A small-molecule ligand and the protein it binds are described below.
Small molecule (SMILES): O=[N+]([O-])c1ccccc1

Sequence of chain 1.A:
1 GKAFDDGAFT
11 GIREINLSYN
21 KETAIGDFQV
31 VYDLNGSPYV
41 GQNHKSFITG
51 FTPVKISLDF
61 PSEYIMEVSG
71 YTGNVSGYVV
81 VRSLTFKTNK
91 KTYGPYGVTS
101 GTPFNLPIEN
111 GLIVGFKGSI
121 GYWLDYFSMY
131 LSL

Binding-site contacts:
Ligand atom O1 contacts residue SER76 of chain 1.A at 3.3 Å (h-bond).
Ligand atom C1 contacts residue TYR122 of chain 1.A at 3.9 Å (hydrophobic).
Ligand atom C5 contacts residue TYR78 of chain 1.A at 4.0 Å (hydrophobic).
Ligand atom C2 contacts residue TYR78 of chain 1.A at 3.9 Å (hydrophobic).
Ligand atom C6 contacts residue SER76 of chain 1.A at 4.1 Å.
Ligand atom C1 contacts residue TYR78 of chain 1.A at 4.4 Å (hydrophobic).
Ligand atom C2 contacts residue TYR122 of chain 1.A at 4.0 Å (hydrophobic).
Ligand atom C3 contacts residue TYR122 of chain 1.A at 4.0 Å (hydrophobic).
Ligand atom C6 contacts residue TYR122 of chain 1.A at 3.5 Å (hydrophobic).
Ligand atom N1 contacts residue TYR122 of chain 1.A at 3.9 Å.
Ligand atom C4 contacts residue TRP123 of chain 1.A at 3.9 Å (hydrophobic).
Ligand atom C5 contacts residue SER76 of chain 1.A at 3.8 Å.
Ligand atom O2 contacts residue SER76 of chain 1.A at 3.9 Å.
Ligand atom C5 contacts residue TRP123 of chain 1.A at 3.7 Å (hydrophobic).
Ligand atom C6 contacts residue TYR78 of chain 1.A at 4.5 Å (hydrophobic).
Ligand atom C3 contacts residue TYR78 of chain 1.A at 3.4 Å (hydrophobic).
Ligand atom C3 contacts residue GLA1 of chain 1.J at 1.4 Å.
Ligand atom C1 contacts residue GLA1 of chain 1.J at 3.7 Å.
Ligand atom C2 contacts residue GLA1 of chain 1.J at 2.4 Å.
Ligand atom N1 contacts residue SER76 of chain 1.A at 3.7 Å.
Ligand atom C6 contacts residue GLA1 of chain 1.J at 4.2 Å.
Ligand atom C5 contacts residue GLA1 of chain 1.J at 3.8 Å.
Ligand atom C4 contacts residue TYR78 of chain 1.A at 3.4 Å (hydrophobic).
Ligand atom C4 contacts residue TYR122 of chain 1.A at 3.6 Å (hydrophobic).
Ligand atom C5 contacts residue TYR122 of chain 1.A at 3.3 Å (hydrophobic).
Ligand atom C4 contacts residue GLA1 of chain 1.J at 2.5 Å.
Ligand atom O1 contacts residue TRP123 of chain 1.A at 4.2 Å.
Ligand atom O1 contacts residue TYR122 of chain 1.A at 3.6 Å.